Sequence of chain 1.F:
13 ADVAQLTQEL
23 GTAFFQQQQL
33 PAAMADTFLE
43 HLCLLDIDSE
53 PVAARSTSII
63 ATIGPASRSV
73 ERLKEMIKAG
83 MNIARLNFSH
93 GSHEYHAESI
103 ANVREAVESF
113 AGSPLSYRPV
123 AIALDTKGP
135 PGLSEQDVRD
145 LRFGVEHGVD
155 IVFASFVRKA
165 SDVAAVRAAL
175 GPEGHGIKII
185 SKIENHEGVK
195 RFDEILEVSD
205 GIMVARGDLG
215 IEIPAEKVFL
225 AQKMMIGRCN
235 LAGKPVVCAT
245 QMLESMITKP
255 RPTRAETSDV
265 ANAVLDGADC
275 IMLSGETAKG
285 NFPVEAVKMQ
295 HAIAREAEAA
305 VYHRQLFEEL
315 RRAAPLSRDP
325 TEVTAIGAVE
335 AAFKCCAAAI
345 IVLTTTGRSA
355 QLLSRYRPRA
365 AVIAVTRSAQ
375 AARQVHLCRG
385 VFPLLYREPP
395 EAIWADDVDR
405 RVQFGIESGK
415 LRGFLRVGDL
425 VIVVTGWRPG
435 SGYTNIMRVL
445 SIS

The protein below binds the small molecule below.
Small molecule (SMILES): O=C([O-])C(=O)[O-]

Binding-site contacts:
Ligand atom O1 contacts residue GLY211 of chain 1.F at 3.7 Å.
Ligand atom C2 contacts residue ALA209 of chain 1.F at 3.7 Å (hydrophobic).
Ligand atom O3 contacts residue ARG210 of chain 1.F at 3.5 Å (salt-bridge).
Ligand atom C2 contacts residue THR244 of chain 1.F at 4.0 Å.
Ligand atom O4 contacts residue THR244 of chain 1.F at 3.5 Å (h-bond).
Ligand atom O4 contacts residue ALA209 of chain 1.F at 4.1 Å.
Ligand atom C1 contacts residue GLU188 of chain 1.F at 3.6 Å.
Ligand atom O4 contacts residue MET276 of chain 1.F at 4.2 Å.
Ligand atom O2 contacts residue LYS186 of chain 1.F at 2.7 Å (salt-bridge).
Ligand atom O1 contacts residue GLU188 of chain 1.F at 2.9 Å (salt-bridge).
Ligand atom O2 contacts residue GLU188 of chain 1.F at 3.1 Å (salt-bridge).
Ligand atom O1 contacts residue MG1 of chain 1.GA at 2.2 Å.
Ligand atom C2 contacts residue GLU188 of chain 1.F at 3.8 Å.
Ligand atom O3 contacts residue GLY211 of chain 1.F at 2.9 Å (h-bond).
Ligand atom O1 contacts residue ALA209 of chain 1.F at 3.7 Å.
Ligand atom O4 contacts residue ARG87 of chain 1.F at 4.2 Å.
Ligand atom C1 contacts residue ASP212 of chain 1.F at 3.8 Å.
Ligand atom C2 contacts residue MG1 of chain 1.GA at 2.9 Å.
Ligand atom C1 contacts residue ARG210 of chain 1.F at 4.3 Å.
Ligand atom C1 contacts residue THR244 of chain 1.F at 3.6 Å.
Ligand atom O2 contacts residue ALA209 of chain 1.F at 4.1 Å.
Ligand atom O3 contacts residue ALA209 of chain 1.F at 3.4 Å.
Ligand atom O4 contacts residue LYS186 of chain 1.F at 3.7 Å.
Ligand atom C1 contacts residue GLY211 of chain 1.F at 3.7 Å.
Ligand atom C1 contacts residue MG1 of chain 1.GA at 3.0 Å.
Ligand atom C1 contacts residue ALA209 of chain 1.F at 3.6 Å (hydrophobic).
Ligand atom O3 contacts residue ASP212 of chain 1.F at 3.9 Å.
Ligand atom O3 contacts residue THR244 of chain 1.F at 2.6 Å (h-bond).
Ligand atom O2 contacts residue MG1 of chain 1.GA at 2.1 Å.
Ligand atom O4 contacts residue MG1 of chain 1.GA at 4.1 Å.
Ligand atom O1 contacts residue ASP212 of chain 1.F at 2.8 Å (salt-bridge).
Ligand atom O3 contacts residue MG1 of chain 1.GA at 4.1 Å.
Ligand atom C2 contacts residue LYS186 of chain 1.F at 3.6 Å.
Ligand atom O4 contacts residue MET207 of chain 1.F at 4.2 Å.
Ligand atom O2 contacts residue ASP212 of chain 1.F at 4.1 Å.